Sequence of chain 1.B:
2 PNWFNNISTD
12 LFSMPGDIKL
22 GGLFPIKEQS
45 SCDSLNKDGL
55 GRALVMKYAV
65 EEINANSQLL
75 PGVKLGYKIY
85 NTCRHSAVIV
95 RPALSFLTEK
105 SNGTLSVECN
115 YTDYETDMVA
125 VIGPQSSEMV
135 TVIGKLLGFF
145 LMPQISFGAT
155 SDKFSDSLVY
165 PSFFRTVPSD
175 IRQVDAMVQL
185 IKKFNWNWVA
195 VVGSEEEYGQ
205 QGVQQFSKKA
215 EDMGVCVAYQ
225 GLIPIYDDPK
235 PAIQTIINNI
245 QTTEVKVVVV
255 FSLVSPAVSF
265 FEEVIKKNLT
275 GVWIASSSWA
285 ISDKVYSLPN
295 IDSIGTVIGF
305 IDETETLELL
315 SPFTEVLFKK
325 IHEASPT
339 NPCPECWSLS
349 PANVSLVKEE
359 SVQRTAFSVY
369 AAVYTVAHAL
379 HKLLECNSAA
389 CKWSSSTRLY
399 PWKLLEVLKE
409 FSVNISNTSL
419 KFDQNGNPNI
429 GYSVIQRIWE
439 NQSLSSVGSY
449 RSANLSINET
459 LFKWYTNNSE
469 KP

A small-molecule ligand and the protein it binds are described below.
Small molecule (SMILES): CC(=O)N[C@@H]1[C@@H](O)[C@H](O)[C@@H](CO)O[C@H]1O

Binding-site contacts:
Ligand atom N2 contacts residue ASN412 of chain 1.B at 2.8 Å (h-bond).
Ligand atom C4 contacts residue ASN412 of chain 1.B at 4.2 Å.
Ligand atom C3 contacts residue ASN412 of chain 1.B at 3.8 Å.
Ligand atom C1 contacts residue ASN412 of chain 1.B at 1.4 Å.
Ligand atom C7 contacts residue ASN412 of chain 1.B at 3.4 Å.
Ligand atom O7 contacts residue SER410 of chain 1.B at 4.3 Å.
Ligand atom O7 contacts residue ASN412 of chain 1.B at 4.2 Å.
Ligand atom C5 contacts residue ASN412 of chain 1.B at 3.7 Å.
Ligand atom C1 contacts residue SER417 of chain 1.B at 4.2 Å.
Ligand atom C2 contacts residue ASN412 of chain 1.B at 2.5 Å.
Ligand atom O7 contacts residue VAL411 of chain 1.B at 4.5 Å.
Ligand atom C8 contacts residue ASN412 of chain 1.B at 3.6 Å.
Ligand atom O5 contacts residue ASN412 of chain 1.B at 2.4 Å (h-bond).